Binding-site contacts:
Ligand atom C13 contacts residue HIS227 of chain 1.PA at 3.8 Å.
Ligand atom O13 contacts residue GLY360 of chain 1.PA at 3.4 Å (h-bond).
Ligand atom C17 contacts residue LEU361 of chain 1.PA at 3.8 Å (hydrophobic).
Ligand atom C47 contacts residue ARG276 of chain 1.PA at 3.6 Å.
Ligand atom O06 contacts residue LEU273 of chain 1.PA at 3.9 Å.
Ligand atom C30 contacts residue HIS227 of chain 1.PA at 3.7 Å.
Ligand atom C36 contacts residue HIS227 of chain 1.PA at 3.5 Å.
Ligand atom O13 contacts residue PRO358 of chain 1.PA at 3.7 Å.
Ligand atom C40 contacts residue SER234 of chain 1.PA at 3.7 Å.
Ligand atom C44 contacts residue LEU361 of chain 1.PA at 3.6 Å (hydrophobic).
Ligand atom C42 contacts residue VAL23 of chain 1.PA at 3.8 Å (hydrophobic).
Ligand atom C33 contacts residue ASP26 of chain 1.PA at 3.0 Å.
Ligand atom O07 contacts residue LEU361 of chain 1.PA at 3.7 Å.
Ligand atom O13 contacts residue LYS359 of chain 1.PA at 3.1 Å (salt-bridge).
Ligand atom O06 contacts residue THR274 of chain 1.PA at 2.9 Å (h-bond).
Ligand atom C07 contacts residue LEU215 of chain 1.PA at 3.6 Å (hydrophobic).
Ligand atom C07 contacts residue LEU228 of chain 1.PA at 3.5 Å (hydrophobic).
Ligand atom C41 contacts residue GLU27 of chain 1.PA at 3.8 Å.
Ligand atom O06 contacts residue LEU215 of chain 1.PA at 3.6 Å.
Ligand atom C14 contacts residue LEU215 of chain 1.PA at 3.5 Å (hydrophobic).
Ligand atom O10 contacts residue GLY360 of chain 1.PA at 3.7 Å.
Ligand atom C08 contacts residue LEU228 of chain 1.PA at 3.5 Å (hydrophobic).
Ligand atom C41 contacts residue VAL23 of chain 1.PA at 3.6 Å (hydrophobic).
Ligand atom C33 contacts residue GLU22 of chain 1.PA at 3.3 Å.
Ligand atom C15 contacts residue PRO272 of chain 1.PA at 3.6 Å (hydrophobic).
Ligand atom C09 contacts residue HIS227 of chain 1.PA at 3.7 Å.
Ligand atom O05 contacts residue LEU361 of chain 1.PA at 3.4 Å.
Ligand atom C16 contacts residue THR274 of chain 1.PA at 3.8 Å.
Ligand atom C14 contacts residue THR274 of chain 1.PA at 3.6 Å.
Ligand atom C34 contacts residue GLU22 of chain 1.PA at 3.0 Å.
Ligand atom C35 contacts residue GLU22 of chain 1.PA at 3.5 Å.
Ligand atom C08 contacts residue HIS227 of chain 1.PA at 3.3 Å.
Ligand atom C19 contacts residue SER275 of chain 1.PA at 3.8 Å.
Ligand atom O08 contacts residue GLN279 of chain 1.PA at 3.6 Å.
Ligand atom C08 contacts residue LEU215 of chain 1.PA at 3.7 Å (hydrophobic).
Ligand atom C44 contacts residue GLY360 of chain 1.PA at 3.5 Å.
Ligand atom C32 contacts residue ASP26 of chain 1.PA at 3.5 Å.
Ligand atom O07 contacts residue GLN279 of chain 1.PA at 3.1 Å.
Ligand atom O14 contacts residue HIS227 of chain 1.PA at 2.7 Å (h-bond).
Ligand atom C19 contacts residue THR274 of chain 1.PA at 3.3 Å.

Sequence of chain 1.PA:
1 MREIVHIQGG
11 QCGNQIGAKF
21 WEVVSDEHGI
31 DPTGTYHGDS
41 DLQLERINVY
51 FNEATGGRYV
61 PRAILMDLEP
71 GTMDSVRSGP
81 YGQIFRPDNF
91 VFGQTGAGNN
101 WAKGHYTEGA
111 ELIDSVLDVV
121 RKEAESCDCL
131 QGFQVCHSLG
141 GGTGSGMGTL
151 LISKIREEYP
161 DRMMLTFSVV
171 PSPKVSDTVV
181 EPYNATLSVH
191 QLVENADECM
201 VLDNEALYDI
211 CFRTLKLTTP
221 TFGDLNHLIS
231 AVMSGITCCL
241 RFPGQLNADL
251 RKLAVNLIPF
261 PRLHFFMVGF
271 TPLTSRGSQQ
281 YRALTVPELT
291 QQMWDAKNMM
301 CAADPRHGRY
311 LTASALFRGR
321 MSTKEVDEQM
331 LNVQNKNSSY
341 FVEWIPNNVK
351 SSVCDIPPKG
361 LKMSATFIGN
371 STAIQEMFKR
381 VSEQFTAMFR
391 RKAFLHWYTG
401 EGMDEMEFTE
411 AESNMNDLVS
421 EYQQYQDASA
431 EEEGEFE

This small molecule binds to this protein.
Small molecule (SMILES): CC(=O)O[C@H]1C(=O)[C@@]2(C)[C@H]([C@H](OC(=O)c3ccccc3)[C@]3(O)C[C@H](OC(=O)[C@H](O)[C@@H](NC(=O)c4ccccc4)c4ccccc4)C(C)=C1C3(C)C)[C@]1(OC(C)=O)CO[C@@H]1C[C@@H]2O